Sequence of chain 2.C:
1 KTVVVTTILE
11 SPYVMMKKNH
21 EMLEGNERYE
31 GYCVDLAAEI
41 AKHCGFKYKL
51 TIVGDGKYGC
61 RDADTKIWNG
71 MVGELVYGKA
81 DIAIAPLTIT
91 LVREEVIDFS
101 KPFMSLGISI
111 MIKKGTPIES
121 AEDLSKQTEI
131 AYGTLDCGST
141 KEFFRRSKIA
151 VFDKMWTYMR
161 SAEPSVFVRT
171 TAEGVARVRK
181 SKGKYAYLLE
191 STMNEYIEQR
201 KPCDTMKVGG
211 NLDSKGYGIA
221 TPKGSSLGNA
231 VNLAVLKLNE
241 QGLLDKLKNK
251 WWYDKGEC

This small molecule binds to this protein.
Small molecule (SMILES): N#Cc1cc2c(cc1[N+](=O)[O-])=NC(=O)C(=O)N=2

Binding-site contacts:
Ligand atom N2 contacts residue TYR58 of chain 2.C at 3.3 Å.
Ligand atom C8 contacts residue TYR58 of chain 2.C at 3.7 Å (hydrophobic).
Ligand atom C6 contacts residue TYR217 of chain 2.C at 3.4 Å (hydrophobic).
Ligand atom C3 contacts residue GLU190 of chain 2.C at 3.5 Å.
Ligand atom O2 contacts residue ARG93 of chain 2.C at 2.8 Å (salt-bridge).
Ligand atom O3 contacts residue MET193 of chain 2.C at 3.4 Å.
Ligand atom C7 contacts residue GLU190 of chain 2.C at 3.5 Å.
Ligand atom C2 contacts residue THR88 of chain 2.C at 3.3 Å.
Ligand atom C4 contacts residue TYR58 of chain 2.C at 3.5 Å (hydrophobic).
Ligand atom O1 contacts residue GLY138 of chain 2.C at 3.3 Å.
Ligand atom C8 contacts residue TYR217 of chain 2.C at 3.5 Å (hydrophobic).
Ligand atom C6 contacts residue GLU190 of chain 2.C at 3.0 Å.
Ligand atom O2 contacts residue THR88 of chain 2.C at 2.9 Å (h-bond).
Ligand atom N3 contacts residue THR171 of chain 2.C at 3.5 Å (h-bond).
Ligand atom O1 contacts residue SER139 of chain 2.C at 3.0 Å (h-bond).
Ligand atom C3 contacts residue TYR58 of chain 2.C at 3.7 Å (hydrophobic).
Ligand atom C6 contacts residue PRO86 of chain 2.C at 3.3 Å (hydrophobic).
Ligand atom N2 contacts residue PRO86 of chain 2.C at 2.7 Å (h-bond).
Ligand atom C2 contacts residue PRO86 of chain 2.C at 3.6 Å (hydrophobic).
Ligand atom C6 contacts residue TYR58 of chain 2.C at 3.5 Å (hydrophobic).
Ligand atom N17 contacts residue TYR217 of chain 2.C at 3.6 Å (h-bond).
Ligand atom O5 contacts residue GLU190 of chain 2.C at 3.0 Å (salt-bridge).
Ligand atom N2 contacts residue GLU190 of chain 2.C at 3.7 Å.
Ligand atom C1 contacts residue SER139 of chain 2.C at 3.6 Å.
Ligand atom C1 contacts residue TYR58 of chain 2.C at 3.7 Å (hydrophobic).
Ligand atom O5 contacts residue LEU189 of chain 2.C at 3.4 Å.
Ligand atom C contacts residue TYR217 of chain 2.C at 3.3 Å (hydrophobic).
Ligand atom N2 contacts residue THR88 of chain 2.C at 3.4 Å (h-bond).
Ligand atom C4 contacts residue GLU190 of chain 2.C at 3.1 Å.
Ligand atom C2 contacts residue TYR58 of chain 2.C at 3.4 Å (hydrophobic).
Ligand atom C8 contacts residue GLU190 of chain 2.C at 3.2 Å.
Ligand atom O2 contacts residue LEU87 of chain 2.C at 3.5 Å.
Ligand atom C5 contacts residue GLU190 of chain 2.C at 3.7 Å.
Ligand atom C4 contacts residue PRO86 of chain 2.C at 3.5 Å (hydrophobic).
Ligand atom O3 contacts residue THR171 of chain 2.C at 3.1 Å.
Ligand atom O2 contacts residue PRO86 of chain 2.C at 3.6 Å.
Ligand atom N17 contacts residue MET193 of chain 2.C at 3.6 Å.
Ligand atom O1 contacts residue ARG93 of chain 2.C at 2.9 Å (salt-bridge).
Ligand atom O2 contacts residue TYR58 of chain 2.C at 3.5 Å.
Ligand atom N17 contacts residue TYR13 of chain 2.C at 3.6 Å.